A small-molecule ligand and the protein it binds are described below.
Small molecule (SMILES): COCCCCn1c(C(=O)N(CC(C)C)[C@@H]2CNC[C@H](C(=O)N3CCOCC3)C2)ccc1-c1ccccc1

Sequence of chain 3.A:
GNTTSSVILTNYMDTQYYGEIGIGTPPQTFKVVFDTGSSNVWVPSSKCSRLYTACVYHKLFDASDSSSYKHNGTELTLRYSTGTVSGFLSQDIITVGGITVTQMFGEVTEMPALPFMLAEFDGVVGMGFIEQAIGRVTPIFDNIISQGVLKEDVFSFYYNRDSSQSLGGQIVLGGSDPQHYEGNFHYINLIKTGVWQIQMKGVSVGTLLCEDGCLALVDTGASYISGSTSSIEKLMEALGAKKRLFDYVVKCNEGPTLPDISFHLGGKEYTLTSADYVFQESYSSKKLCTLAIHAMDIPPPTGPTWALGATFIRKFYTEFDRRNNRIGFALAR

Binding-site contacts:
Ligand atom C1 contacts residue TYR17 of chain 3.A at 3.5 Å (hydrophobic).
Ligand atom C40 contacts residue SER81 of chain 3.A at 3.4 Å.
Ligand atom C5 contacts residue GLY225 of chain 3.A at 3.3 Å.
Ligand atom O19 contacts residue ALA226 of chain 3.A at 3.5 Å.
Ligand atom C4 contacts residue THR15 of chain 3.A at 3.4 Å.
Ligand atom C24 contacts residue GLY225 of chain 3.A at 3.4 Å.
Ligand atom O34 contacts residue SER81 of chain 3.A at 3.1 Å (h-bond).
Ligand atom C29 contacts residue ASP35 of chain 3.A at 3.4 Å.
Ligand atom N35 contacts residue SER81 of chain 3.A at 3.1 Å (h-bond).
Ligand atom O2 contacts residue THR15 of chain 3.A at 3.5 Å (h-bond).
Ligand atom O2 contacts residue TYR17 of chain 3.A at 2.9 Å (h-bond).
Ligand atom O38 contacts residue THR306 of chain 3.A at 3.5 Å.
Ligand atom C27 contacts residue ASP223 of chain 3.A at 3.6 Å.
Ligand atom C3 contacts residue GLY225 of chain 3.A at 3.3 Å.
Ligand atom C29 contacts residue GLY37 of chain 3.A at 3.5 Å.
Ligand atom O19 contacts residue GLY225 of chain 3.A at 3.3 Å (h-bond).
Ligand atom C6 contacts residue GLY225 of chain 3.A at 3.5 Å.
Ligand atom C15 contacts residue LEU118 of chain 3.A at 3.3 Å (hydrophobic).
Ligand atom N20 contacts residue GLY225 of chain 3.A at 3.7 Å.
Ligand atom C29 contacts residue ASP223 of chain 3.A at 3.5 Å.
Ligand atom C6 contacts residue SER227 of chain 3.A at 3.4 Å.
Ligand atom O2 contacts residue GLN16 of chain 3.A at 3.4 Å.
Ligand atom C27 contacts residue GLY225 of chain 3.A at 3.4 Å.
Ligand atom C3 contacts residue VAL33 of chain 3.A at 3.8 Å (hydrophobic).
Ligand atom O38 contacts residue ILE302 of chain 3.A at 3.7 Å.
Ligand atom C14 contacts residue LEU118 of chain 3.A at 3.3 Å (hydrophobic).
Ligand atom N28 contacts residue ASP35 of chain 3.A at 2.8 Å (salt-bridge).
Ligand atom C37 contacts residue LEU221 of chain 3.A at 3.6 Å (hydrophobic).
Ligand atom C15 contacts residue GLN16 of chain 3.A at 3.2 Å.
Ligand atom C18 contacts residue GLY225 of chain 3.A at 3.5 Å.
Ligand atom C14 contacts residue ALA119 of chain 3.A at 3.6 Å (hydrophobic).
Ligand atom C9 contacts residue THR82 of chain 3.A at 3.0 Å.
Ligand atom O34 contacts residue TYR80 of chain 3.A at 3.1 Å.
Ligand atom C23 contacts residue PHE116 of chain 3.A at 3.7 Å (hydrophobic).
Ligand atom C33 contacts residue SER81 of chain 3.A at 3.1 Å.
Ligand atom C27 contacts residue ASP35 of chain 3.A at 3.3 Å.
Ligand atom C10 contacts residue PRO115 of chain 3.A at 3.6 Å (hydrophobic).
Ligand atom N28 contacts residue ASP223 of chain 3.A at 2.8 Å (salt-bridge).
Ligand atom C30 contacts residue ASP223 of chain 3.A at 3.5 Å.
Ligand atom C1 contacts residue THR224 of chain 3.A at 3.2 Å.